Binding-site contacts:
Ligand atom C09 contacts residue RF56 of chain 1.B at 3.4 Å.
Ligand atom N1 contacts residue DT5 of chain 1.C at 2.9 Å (h-bond).
Ligand atom O47 contacts residue GLN42 of chain 1.A at 3.4 Å (h-bond).
Ligand atom C20 contacts residue TYR31 of chain 1.A at 3.5 Å (hydrophobic).
Ligand atom N9 contacts residue RF56 of chain 1.B at 3.0 Å.
Ligand atom C11 contacts residue DG7 of chain 1.C at 3.5 Å.
Ligand atom C8 contacts residue DA5 of chain 1.B at 3.2 Å.
Ligand atom C5 contacts residue DA7 of chain 1.B at 3.3 Å.
Ligand atom C2 contacts residue DA5 of chain 1.B at 3.4 Å.
Ligand atom N6 contacts residue DT4 of chain 1.C at 3.0 Å (h-bond).
Ligand atom C10 contacts residue DA5 of chain 1.B at 3.5 Å.
Ligand atom N6 contacts residue DT5 of chain 1.C at 3.1 Å (h-bond).
Ligand atom C07 contacts residue RF56 of chain 1.B at 3.1 Å.
Ligand atom C19 contacts residue TYR31 of chain 1.A at 3.5 Å (hydrophobic).
Ligand atom N6 contacts residue DA7 of chain 1.B at 3.5 Å (h-bond).
Ligand atom N1 contacts residue DA5 of chain 1.B at 3.1 Å (h-bond).
Ligand atom C6 contacts residue DA5 of chain 1.B at 3.3 Å.
Ligand atom O contacts residue MET32 of chain 1.A at 3.5 Å.
Ligand atom C8 contacts residue DA7 of chain 1.B at 3.2 Å.
Ligand atom C14 contacts residue DT6 of chain 1.C at 3.1 Å.
Ligand atom C05 contacts residue DC8 of chain 1.C at 3.5 Å.
Ligand atom C21 contacts residue DT5 of chain 1.C at 3.4 Å.
Ligand atom C18 contacts residue TYR31 of chain 1.A at 3.3 Å (hydrophobic).
Ligand atom C4 contacts residue DA5 of chain 1.B at 3.5 Å.
Ligand atom C26 contacts residue DT6 of chain 1.C at 3.4 Å.
Ligand atom C13 contacts residue DG7 of chain 1.C at 3.4 Å.
Ligand atom N04 contacts residue DT6 of chain 1.C at 3.5 Å.
Ligand atom N01 contacts residue RF56 of chain 1.B at 3.1 Å (h-bond).
Ligand atom C49 contacts residue DT6 of chain 1.C at 3.4 Å.
Ligand atom N3 contacts residue DA5 of chain 1.B at 3.5 Å.
Ligand atom N6 contacts residue DA5 of chain 1.B at 3.3 Å.
Ligand atom C5 contacts residue DA5 of chain 1.B at 3.5 Å.
Ligand atom C01 contacts residue DA5 of chain 1.B at 3.5 Å.
Ligand atom C6 contacts residue DA7 of chain 1.B at 3.3 Å.
Ligand atom O47 contacts residue MET28 of chain 1.A at 3.3 Å.
Ligand atom N7 contacts residue DA7 of chain 1.B at 3.3 Å.
Ligand atom C2 contacts residue DT6 of chain 1.C at 3.3 Å.
Ligand atom C2 contacts residue DT5 of chain 1.C at 3.5 Å.
Ligand atom C23 contacts residue DT6 of chain 1.C at 3.5 Å.
Ligand atom C3M contacts residue TYR31 of chain 1.A at 3.2 Å (hydrophobic).

Sequence of chain 1.A:
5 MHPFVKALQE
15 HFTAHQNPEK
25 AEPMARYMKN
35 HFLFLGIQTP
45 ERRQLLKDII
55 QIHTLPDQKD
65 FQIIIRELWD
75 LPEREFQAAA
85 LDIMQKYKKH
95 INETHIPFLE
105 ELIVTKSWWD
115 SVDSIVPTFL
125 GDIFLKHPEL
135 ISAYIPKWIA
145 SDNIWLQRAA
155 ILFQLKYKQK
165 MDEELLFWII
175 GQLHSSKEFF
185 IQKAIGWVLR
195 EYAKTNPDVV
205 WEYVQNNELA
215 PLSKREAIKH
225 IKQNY

A small-molecule ligand and the protein it binds are described below.
Small molecule (SMILES): COc1cc2[nH]c(C(=O)N3C[C@@H](Cn4cnc(N)c5ncnc4-5)c4c3cc(O)c3[nH]c(C(=O)N5CCc6c5c(O)c(OC)c5[nH]c(C(=O)SC)cc65)cc43)cc2cc1O